Sequence of chain 1.A:
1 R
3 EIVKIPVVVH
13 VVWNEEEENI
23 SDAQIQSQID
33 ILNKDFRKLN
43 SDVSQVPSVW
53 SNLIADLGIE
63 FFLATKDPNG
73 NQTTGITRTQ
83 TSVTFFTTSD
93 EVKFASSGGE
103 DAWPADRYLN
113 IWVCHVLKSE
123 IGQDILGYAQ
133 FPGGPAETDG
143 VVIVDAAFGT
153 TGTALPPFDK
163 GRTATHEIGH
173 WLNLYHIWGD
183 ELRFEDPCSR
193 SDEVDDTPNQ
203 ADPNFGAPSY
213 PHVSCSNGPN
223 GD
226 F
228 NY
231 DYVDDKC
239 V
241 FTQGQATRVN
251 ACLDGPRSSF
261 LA

This small molecule binds to this protein.
Small molecule (SMILES): CC(C)[C@H](N)C(=O)O

Binding-site contacts:
Ligand atom O contacts residue TYR232 of chain 1.A at 4.4 Å.
Ligand atom C contacts residue ARG1 of chain 1.C at 3.4 Å.
Ligand atom N contacts residue ARG1 of chain 1.C at 1.3 Å.
Ligand atom N contacts residue TYR232 of chain 1.A at 3.7 Å.
Ligand atom O contacts residue ARG1 of chain 1.C at 3.8 Å.
Ligand atom CB contacts residue TYR232 of chain 1.A at 3.9 Å (hydrophobic).
Ligand atom CB contacts residue GLN125 of chain 1.A at 4.4 Å.
Ligand atom CG2 contacts residue ARG1 of chain 1.C at 3.7 Å.
Ligand atom CB contacts residue ARG1 of chain 1.C at 3.6 Å.
Ligand atom O contacts residue PHE207 of chain 1.A at 3.9 Å.
Ligand atom CA contacts residue ARG1 of chain 1.C at 2.4 Å.
Ligand atom CG2 contacts residue GLN125 of chain 1.A at 3.8 Å.
Ligand atom CG2 contacts residue ILE127 of chain 1.A at 4.2 Å (hydrophobic).
Ligand atom CG1 contacts residue GLN125 of chain 1.A at 3.7 Å.
Ligand atom CG2 contacts residue TYR232 of chain 1.A at 3.9 Å (hydrophobic).